A protein and the small-molecule ligand that binds it are described below.
Small molecule (SMILES): C=C(CC)C(=O)c1ccc(OCC(=O)NCCCCNC(=O)COc2ccc(C(=O)C(=C)CC)c(Cl)c2Cl)c(Cl)c1Cl

Sequence of chain 1.A:
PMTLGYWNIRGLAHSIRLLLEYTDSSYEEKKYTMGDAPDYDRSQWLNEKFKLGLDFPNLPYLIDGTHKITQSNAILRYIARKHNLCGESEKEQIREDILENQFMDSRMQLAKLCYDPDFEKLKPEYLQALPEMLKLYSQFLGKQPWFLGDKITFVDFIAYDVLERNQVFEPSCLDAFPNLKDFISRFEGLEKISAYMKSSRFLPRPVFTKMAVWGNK

Sequence of chain 1.B:
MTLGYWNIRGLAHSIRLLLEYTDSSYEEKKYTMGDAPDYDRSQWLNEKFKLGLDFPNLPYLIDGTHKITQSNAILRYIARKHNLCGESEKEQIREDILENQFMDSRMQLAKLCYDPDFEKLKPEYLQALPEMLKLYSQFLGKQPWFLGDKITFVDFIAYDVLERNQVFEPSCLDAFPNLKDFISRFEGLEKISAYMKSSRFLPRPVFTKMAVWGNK

Binding-site contacts:
Ligand atom CBN contacts residue TYR6 of chain 1.A at 3.3 Å (hydrophobic).
Ligand atom CAN contacts residue GSH1 of chain 1.D at 3.6 Å.
Ligand atom CAH contacts residue MET108 of chain 1.B at 3.3 Å (hydrophobic).
Ligand atom CAN contacts residue GLY11 of chain 1.B at 3.6 Å.
Ligand atom OBH contacts residue MET108 of chain 1.A at 3.6 Å.
Ligand atom CBM contacts residue GSH1 of chain 1.C at 1.9 Å.
Ligand atom CAL contacts residue GSH1 of chain 1.D at 3.6 Å.
Ligand atom CAG contacts residue MET108 of chain 1.B at 3.4 Å (hydrophobic).
Ligand atom CAL contacts residue TYR115 of chain 1.B at 3.6 Å (hydrophobic).
Ligand atom CAU contacts residue ASP105 of chain 1.A at 3.0 Å.
Ligand atom NAV contacts residue ASP105 of chain 1.A at 3.0 Å (salt-bridge).
Ligand atom CBG contacts residue GSH1 of chain 1.C at 3.3 Å.
Ligand atom CAR contacts residue MET104 of chain 1.B at 3.8 Å (hydrophobic).
Ligand atom CAE contacts residue GSH1 of chain 1.D at 3.4 Å.
Ligand atom CAP contacts residue ASP105 of chain 1.B at 3.0 Å.
Ligand atom CAN contacts residue TYR6 of chain 1.B at 3.3 Å (hydrophobic).
Ligand atom CAY contacts residue MET108 of chain 1.A at 3.7 Å (hydrophobic).
Ligand atom CAX contacts residue MET104 of chain 1.A at 3.6 Å (hydrophobic).
Ligand atom CAX contacts residue ASP105 of chain 1.A at 3.6 Å.
Ligand atom CBN contacts residue GSH1 of chain 1.C at 3.7 Å.
Ligand atom OBA contacts residue MET108 of chain 1.A at 3.2 Å.
Ligand atom CBF contacts residue GSH1 of chain 1.C at 3.3 Å.
Ligand atom OAW contacts residue MET108 of chain 1.B at 3.4 Å.
Ligand atom CBN contacts residue GLY11 of chain 1.A at 3.6 Å.
Ligand atom CL3 contacts residue MET108 of chain 1.A at 3.7 Å.
Ligand atom CBK contacts residue GSH1 of chain 1.C at 3.6 Å.
Ligand atom OBA contacts residue ASP105 of chain 1.A at 3.5 Å (salt-bridge).
Ligand atom CAM contacts residue GSH1 of chain 1.D at 1.9 Å.
Ligand atom NAQ contacts residue ASP105 of chain 1.B at 3.2 Å (salt-bridge).
Ligand atom CL3 contacts residue MET104 of chain 1.A at 3.5 Å.
Ligand atom OAZ contacts residue ASP105 of chain 1.B at 3.3 Å (salt-bridge).
Ligand atom CL2 contacts residue MET104 of chain 1.B at 3.5 Å.
Ligand atom CL2 contacts residue MET108 of chain 1.B at 3.3 Å.
Ligand atom CBJ contacts residue GSH1 of chain 1.C at 2.7 Å.
Ligand atom CAT contacts residue ASP105 of chain 1.A at 3.3 Å.
Ligand atom CAF contacts residue GSH1 of chain 1.D at 3.4 Å.
Ligand atom OAZ contacts residue MET108 of chain 1.B at 3.2 Å.
Ligand atom CBK contacts residue TYR115 of chain 1.A at 3.7 Å (hydrophobic).
Ligand atom CAK contacts residue GSH1 of chain 1.D at 2.7 Å.
Ligand atom CAO contacts residue ASP105 of chain 1.B at 3.2 Å.